This small molecule binds to this protein.
Small molecule (SMILES): CC(=O)N[C@@H]1[C@@H](O)[C@H](O)[C@@H](CO)O[C@H]1O

Sequence of chain 1.C:
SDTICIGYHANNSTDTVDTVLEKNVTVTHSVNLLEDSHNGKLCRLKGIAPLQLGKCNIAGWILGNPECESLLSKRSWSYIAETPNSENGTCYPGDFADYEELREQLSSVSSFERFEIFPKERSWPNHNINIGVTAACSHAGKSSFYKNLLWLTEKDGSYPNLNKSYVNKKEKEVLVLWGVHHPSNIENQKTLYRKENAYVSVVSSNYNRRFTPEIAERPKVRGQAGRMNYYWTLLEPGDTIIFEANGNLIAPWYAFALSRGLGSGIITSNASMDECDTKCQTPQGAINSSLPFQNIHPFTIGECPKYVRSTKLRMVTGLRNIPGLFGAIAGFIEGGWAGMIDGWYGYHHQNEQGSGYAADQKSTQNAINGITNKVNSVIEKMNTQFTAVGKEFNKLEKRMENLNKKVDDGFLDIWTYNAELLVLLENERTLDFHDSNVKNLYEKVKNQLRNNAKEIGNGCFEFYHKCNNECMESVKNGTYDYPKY

Binding-site contacts:
Ligand atom O7 contacts residue ASN271 of chain 1.C at 3.8 Å.
Ligand atom C8 contacts residue THR269 of chain 1.C at 3.2 Å.
Ligand atom C7 contacts residue ASN271 of chain 1.C at 3.5 Å.
Ligand atom C2 contacts residue ASN271 of chain 1.C at 2.4 Å.
Ligand atom C8 contacts residue SER270 of chain 1.C at 3.9 Å.
Ligand atom C4 contacts residue ASN271 of chain 1.C at 4.2 Å.
Ligand atom C5 contacts residue ASN271 of chain 1.C at 3.7 Å.
Ligand atom C3 contacts residue ASN271 of chain 1.C at 3.8 Å.
Ligand atom O7 contacts residue PRO85 of chain 1.C at 3.7 Å.
Ligand atom N2 contacts residue ASN271 of chain 1.C at 2.8 Å (h-bond).
Ligand atom O5 contacts residue ASN271 of chain 1.C at 2.4 Å (h-bond).
Ligand atom C8 contacts residue ASN271 of chain 1.C at 4.3 Å.
Ligand atom C1 contacts residue ASN271 of chain 1.C at 1.4 Å.